Sequence of chain 1.A:
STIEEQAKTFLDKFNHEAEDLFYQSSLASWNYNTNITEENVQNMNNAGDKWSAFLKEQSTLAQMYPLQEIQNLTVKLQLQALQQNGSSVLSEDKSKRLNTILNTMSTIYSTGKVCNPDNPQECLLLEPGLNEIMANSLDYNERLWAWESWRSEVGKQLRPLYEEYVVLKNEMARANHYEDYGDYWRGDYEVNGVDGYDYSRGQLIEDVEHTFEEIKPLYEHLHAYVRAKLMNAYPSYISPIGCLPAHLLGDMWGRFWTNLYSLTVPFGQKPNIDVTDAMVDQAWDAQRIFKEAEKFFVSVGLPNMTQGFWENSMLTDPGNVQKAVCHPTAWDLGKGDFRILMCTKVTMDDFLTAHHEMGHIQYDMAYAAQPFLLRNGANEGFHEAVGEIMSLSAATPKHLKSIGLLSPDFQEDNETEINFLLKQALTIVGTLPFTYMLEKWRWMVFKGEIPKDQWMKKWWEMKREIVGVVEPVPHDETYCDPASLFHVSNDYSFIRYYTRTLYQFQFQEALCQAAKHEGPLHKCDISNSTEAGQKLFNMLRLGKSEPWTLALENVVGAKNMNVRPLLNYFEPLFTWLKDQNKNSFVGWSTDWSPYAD

Binding-site contacts:
Ligand atom C1 contacts residue ASN37 of chain 1.A at 1.4 Å.
Ligand atom C3 contacts residue ASN37 of chain 1.A at 3.7 Å.
Ligand atom C1 contacts residue ASN42 of chain 1.A at 4.3 Å.
Ligand atom C7 contacts residue ASN37 of chain 1.A at 3.3 Å.
Ligand atom O5 contacts residue ASN42 of chain 1.A at 4.0 Å.
Ligand atom O6 contacts residue GLU41 of chain 1.A at 3.9 Å.
Ligand atom O5 contacts residue ASN37 of chain 1.A at 2.4 Å (h-bond).
Ligand atom C4 contacts residue ASN37 of chain 1.A at 4.2 Å.
Ligand atom O6 contacts residue THR39 of chain 1.A at 3.9 Å.
Ligand atom C8 contacts residue ASN37 of chain 1.A at 4.3 Å.
Ligand atom C2 contacts residue ASN37 of chain 1.A at 2.3 Å.
Ligand atom O7 contacts residue ASN37 of chain 1.A at 3.5 Å (h-bond).
Ligand atom C8 contacts residue GLN324 of chain 1.A at 3.2 Å.
Ligand atom N2 contacts residue ASN37 of chain 1.A at 2.7 Å (h-bond).
Ligand atom C5 contacts residue ASN37 of chain 1.A at 3.7 Å.
Ligand atom C7 contacts residue GLN324 of chain 1.A at 4.4 Å.

This small molecule binds to this protein.
Small molecule (SMILES): CC(=O)N[C@H]1[C@H](O[C@H]2[C@H](O)[C@@H](NC(C)=O)CO[C@@H]2CO)O[C@H](CO)[C@@H](O)[C@@H]1O